The protein below binds the small molecule below.
Small molecule (SMILES): CC(=O)N[C@@H]1[C@@H](O)[C@H](O)[C@@H](CO)O[C@H]1O

Sequence of chain 1.F:
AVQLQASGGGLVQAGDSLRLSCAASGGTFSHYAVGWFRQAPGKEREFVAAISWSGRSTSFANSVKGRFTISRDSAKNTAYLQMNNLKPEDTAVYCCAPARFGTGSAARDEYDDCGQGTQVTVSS

Sequence of chain 1.A:
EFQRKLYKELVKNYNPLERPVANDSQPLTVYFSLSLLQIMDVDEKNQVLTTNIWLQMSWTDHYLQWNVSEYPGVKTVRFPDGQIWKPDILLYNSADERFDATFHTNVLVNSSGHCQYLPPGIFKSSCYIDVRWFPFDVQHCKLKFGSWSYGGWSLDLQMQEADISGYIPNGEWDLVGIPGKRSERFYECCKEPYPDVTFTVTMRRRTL

Binding-site contacts:
Ligand atom C2 contacts residue ASN23 of chain 1.A at 2.5 Å.
Ligand atom C8 contacts residue ASN23 of chain 1.A at 4.0 Å.
Ligand atom C7 contacts residue ARG56 of chain 1.F at 4.1 Å.
Ligand atom O5 contacts residue ASN23 of chain 1.A at 2.4 Å (h-bond).
Ligand atom O5 contacts residue SER25 of chain 1.A at 3.7 Å.
Ligand atom N2 contacts residue ASN23 of chain 1.A at 2.8 Å (h-bond).
Ligand atom C5 contacts residue ASN23 of chain 1.A at 3.7 Å.
Ligand atom C3 contacts residue ASN23 of chain 1.A at 3.8 Å.
Ligand atom C8 contacts residue ARG56 of chain 1.F at 3.1 Å.
Ligand atom O6 contacts residue GLN26 of chain 1.A at 3.8 Å.
Ligand atom C1 contacts residue SER25 of chain 1.A at 3.7 Å.
Ligand atom N2 contacts residue ARG56 of chain 1.F at 4.0 Å.
Ligand atom C1 contacts residue GLN26 of chain 1.A at 3.9 Å.
Ligand atom O6 contacts residue SER25 of chain 1.A at 3.6 Å.
Ligand atom C4 contacts residue ASN23 of chain 1.A at 4.2 Å.
Ligand atom C2 contacts residue GLN26 of chain 1.A at 4.3 Å.
Ligand atom O5 contacts residue GLN26 of chain 1.A at 3.4 Å (h-bond).
Ligand atom C1 contacts residue ASN23 of chain 1.A at 1.4 Å.
Ligand atom C5 contacts residue SER25 of chain 1.A at 4.2 Å.
Ligand atom C7 contacts residue ASN23 of chain 1.A at 3.8 Å.